The protein below binds the small molecule below.
Small molecule (SMILES): O=c1cc(-c2ccc(O)c(O)c2)oc2cc(O)cc(O)c12

Binding-site contacts:
Ligand atom C6 contacts residue TRP282 of chain 1.A at 3.8 Å (hydrophobic).
Ligand atom O4 contacts residue PHE361 of chain 1.A at 3.6 Å.
Ligand atom C4 contacts residue TRP282 of chain 1.A at 4.0 Å (hydrophobic).
Ligand atom C4 contacts residue PHE463 of chain 1.B at 4.0 Å (hydrophobic).
Ligand atom C3 contacts residue TRP282 of chain 1.A at 4.2 Å (hydrophobic).
Ligand atom C2 contacts residue TRP282 of chain 1.A at 3.9 Å (hydrophobic).
Ligand atom C3 contacts residue ALA266 of chain 1.A at 4.0 Å (hydrophobic).
Ligand atom C8 contacts residue PHE463 of chain 1.B at 4.0 Å (hydrophobic).
Ligand atom O5 contacts residue ARG362 of chain 1.A at 4.3 Å.
Ligand atom C1 contacts residue VAL255 of chain 1.A at 4.3 Å (hydrophobic).
Ligand atom C6 contacts residue VAL255 of chain 1.A at 4.3 Å (hydrophobic).
Ligand atom C11 contacts residue PHE361 of chain 1.A at 3.6 Å (hydrophobic).
Ligand atom C12 contacts residue PHE361 of chain 1.A at 4.1 Å (hydrophobic).
Ligand atom C7 contacts residue TRP282 of chain 1.A at 4.2 Å (hydrophobic).
Ligand atom O5 contacts residue LYS363 of chain 1.A at 3.8 Å.
Ligand atom C2 contacts residue PHE361 of chain 1.A at 4.2 Å (hydrophobic).
Ligand atom C5 contacts residue TRP282 of chain 1.A at 3.9 Å (hydrophobic).
Ligand atom C1 contacts residue PHE361 of chain 1.A at 3.2 Å (hydrophobic).
Ligand atom O5 contacts residue PHE361 of chain 1.A at 3.8 Å.
Ligand atom C2 contacts residue ALA266 of chain 1.A at 4.2 Å (hydrophobic).
Ligand atom O1 contacts residue ILE253 of chain 1.A at 2.4 Å (h-bond).
Ligand atom O6 contacts residue LYS363 of chain 1.A at 3.5 Å.
Ligand atom C5 contacts residue PHE463 of chain 1.B at 4.2 Å (hydrophobic).
Ligand atom C3 contacts residue EDO1 of chain 1.I at 4.2 Å.
Ligand atom C7 contacts residue PHE463 of chain 1.B at 3.5 Å (hydrophobic).
Ligand atom O3 contacts residue PHE463 of chain 1.B at 2.5 Å.
Ligand atom C3 contacts residue ILE253 of chain 1.A at 4.2 Å (hydrophobic).
Ligand atom O2 contacts residue PHE463 of chain 1.B at 2.9 Å.
Ligand atom C4 contacts residue LEU270 of chain 1.A at 3.7 Å (hydrophobic).
Ligand atom O2 contacts residue LEU270 of chain 1.A at 3.0 Å.
Ligand atom C1 contacts residue TRP282 of chain 1.A at 3.7 Å (hydrophobic).
Ligand atom O1 contacts residue ALA266 of chain 1.A at 3.9 Å.
Ligand atom C2 contacts residue EDO1 of chain 1.I at 4.0 Å.
Ligand atom O2 contacts residue ALA464 of chain 1.B at 4.3 Å.
Ligand atom O1 contacts residue TRP282 of chain 1.A at 3.8 Å.
Ligand atom C2 contacts residue ILE253 of chain 1.A at 3.3 Å (hydrophobic).
Ligand atom C6 contacts residue PHE361 of chain 1.A at 3.8 Å (hydrophobic).
Ligand atom C3 contacts residue LEU270 of chain 1.A at 3.5 Å (hydrophobic).
Ligand atom C1 contacts residue ILE253 of chain 1.A at 3.9 Å (hydrophobic).
Ligand atom O1 contacts residue EDO1 of chain 1.I at 2.9 Å (h-bond).

Sequence of chain 1.A:
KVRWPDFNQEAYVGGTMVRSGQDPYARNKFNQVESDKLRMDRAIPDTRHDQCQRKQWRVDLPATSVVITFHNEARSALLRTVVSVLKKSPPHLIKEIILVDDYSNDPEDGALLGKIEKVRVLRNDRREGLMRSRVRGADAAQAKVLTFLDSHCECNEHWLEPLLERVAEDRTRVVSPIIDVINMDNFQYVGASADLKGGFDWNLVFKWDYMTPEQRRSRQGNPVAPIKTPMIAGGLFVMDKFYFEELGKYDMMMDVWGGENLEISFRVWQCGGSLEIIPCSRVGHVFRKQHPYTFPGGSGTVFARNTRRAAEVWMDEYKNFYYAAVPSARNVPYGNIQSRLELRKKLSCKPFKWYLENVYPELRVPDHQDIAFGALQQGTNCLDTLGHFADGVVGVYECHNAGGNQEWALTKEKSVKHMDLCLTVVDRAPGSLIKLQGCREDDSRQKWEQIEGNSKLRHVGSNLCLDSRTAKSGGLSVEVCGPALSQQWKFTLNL

Sequence of chain 1.B:
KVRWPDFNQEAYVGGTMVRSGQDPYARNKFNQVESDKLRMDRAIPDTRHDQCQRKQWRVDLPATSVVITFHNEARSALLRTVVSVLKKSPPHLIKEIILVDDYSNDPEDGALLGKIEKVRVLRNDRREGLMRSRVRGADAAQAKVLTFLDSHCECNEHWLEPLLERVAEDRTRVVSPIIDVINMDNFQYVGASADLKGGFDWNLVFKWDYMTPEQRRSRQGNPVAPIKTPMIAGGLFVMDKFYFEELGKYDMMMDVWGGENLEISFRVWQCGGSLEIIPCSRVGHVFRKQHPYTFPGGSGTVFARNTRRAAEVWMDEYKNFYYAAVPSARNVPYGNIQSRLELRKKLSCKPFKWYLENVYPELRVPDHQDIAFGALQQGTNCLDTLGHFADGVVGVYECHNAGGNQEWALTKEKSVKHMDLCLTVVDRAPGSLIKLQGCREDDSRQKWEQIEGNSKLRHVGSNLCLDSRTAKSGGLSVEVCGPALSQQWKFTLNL